A small-molecule ligand and the protein it binds are described below.
Small molecule (SMILES): NCCc1c[nH]cn1

Sequence of chain 1.C:
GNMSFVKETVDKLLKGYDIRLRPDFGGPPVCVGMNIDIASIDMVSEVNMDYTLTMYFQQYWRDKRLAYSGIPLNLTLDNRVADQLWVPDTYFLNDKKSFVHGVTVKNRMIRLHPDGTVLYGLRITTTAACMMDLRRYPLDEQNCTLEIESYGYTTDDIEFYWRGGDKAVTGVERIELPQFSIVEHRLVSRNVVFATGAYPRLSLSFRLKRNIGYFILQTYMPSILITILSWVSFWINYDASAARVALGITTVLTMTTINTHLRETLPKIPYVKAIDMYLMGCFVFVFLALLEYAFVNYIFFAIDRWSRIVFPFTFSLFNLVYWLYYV

Binding-site contacts:
Ligand atom NE2 contacts residue TYR87 of chain 1.B at 4.3 Å.
Ligand atom N contacts residue TYR230 of chain 1.C at 4.0 Å.
Ligand atom CA contacts residue PHE225 of chain 1.C at 3.8 Å (hydrophobic).
Ligand atom ND1 contacts residue THR227 of chain 1.C at 3.4 Å (h-bond).
Ligand atom CD2 contacts residue PHE225 of chain 1.C at 3.6 Å (hydrophobic).
Ligand atom N contacts residue TYR182 of chain 1.C at 3.3 Å (h-bond).
Ligand atom CA contacts residue TYR230 of chain 1.C at 4.3 Å (hydrophobic).
Ligand atom N contacts residue SER181 of chain 1.C at 3.2 Å (h-bond).
Ligand atom CA contacts residue TYR122 of chain 1.C at 3.4 Å (hydrophobic).
Ligand atom N contacts residue TYR122 of chain 1.C at 3.0 Å (h-bond).
Ligand atom NE2 contacts residue PHE225 of chain 1.C at 3.6 Å.
Ligand atom NE2 contacts residue ASP68 of chain 1.B at 3.4 Å (salt-bridge).
Ligand atom CA contacts residue TYR182 of chain 1.C at 4.2 Å (hydrophobic).
Ligand atom CB contacts residue TYR182 of chain 1.C at 3.8 Å (hydrophobic).
Ligand atom CB contacts residue TYR87 of chain 1.B at 4.4 Å (hydrophobic).
Ligand atom CG contacts residue THR227 of chain 1.C at 4.2 Å.
Ligand atom CG contacts residue TYR87 of chain 1.B at 4.2 Å (hydrophobic).
Ligand atom CA contacts residue GLU180 of chain 1.C at 3.5 Å.
Ligand atom N contacts residue GLU180 of chain 1.C at 3.1 Å (salt-bridge).
Ligand atom CD2 contacts residue TYR87 of chain 1.B at 4.0 Å (hydrophobic).
Ligand atom NE2 contacts residue GLN89 of chain 1.B at 4.4 Å.
Ligand atom ND1 contacts residue GLN89 of chain 1.B at 3.3 Å (h-bond).
Ligand atom CB contacts residue TYR230 of chain 1.C at 4.4 Å (hydrophobic).
Ligand atom CE1 contacts residue GLN89 of chain 1.B at 3.2 Å.
Ligand atom CD2 contacts residue ASP68 of chain 1.B at 3.9 Å.
Ligand atom CG contacts residue PHE225 of chain 1.C at 4.3 Å (hydrophobic).
Ligand atom CB contacts residue TYR122 of chain 1.C at 4.3 Å (hydrophobic).
Ligand atom CE1 contacts residue THR227 of chain 1.C at 4.0 Å.
Ligand atom CE1 contacts residue PHE225 of chain 1.C at 4.3 Å (hydrophobic).

Sequence of chain 1.B:
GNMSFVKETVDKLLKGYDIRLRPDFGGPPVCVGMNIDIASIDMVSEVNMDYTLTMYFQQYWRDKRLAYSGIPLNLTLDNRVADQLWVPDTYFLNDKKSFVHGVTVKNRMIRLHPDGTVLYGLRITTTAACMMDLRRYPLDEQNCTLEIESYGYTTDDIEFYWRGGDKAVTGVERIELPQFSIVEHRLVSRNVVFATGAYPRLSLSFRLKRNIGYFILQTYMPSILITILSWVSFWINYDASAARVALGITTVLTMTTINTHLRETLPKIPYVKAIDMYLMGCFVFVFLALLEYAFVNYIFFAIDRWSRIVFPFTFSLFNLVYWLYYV